This protein binds this small molecule.
Small molecule (SMILES): O=C(O)CCc1c[nH]c2ccccc12

Binding-site contacts:
Ligand atom C7 contacts residue MET46 of chain 1.A at 4.0 Å (hydrophobic).
Ligand atom N1 contacts residue LYS55 of chain 1.A at 3.7 Å.
Ligand atom C3A contacts residue LYS55 of chain 1.A at 4.0 Å.
Ligand atom C3A contacts residue PRO44 of chain 1.A at 3.8 Å (hydrophobic).
Ligand atom C2 contacts residue TRP42 of chain 1.A at 4.4 Å (hydrophobic).
Ligand atom C4 contacts residue PRO44 of chain 1.A at 4.4 Å (hydrophobic).
Ligand atom C2 contacts residue ARG57 of chain 1.A at 4.1 Å.
Ligand atom C3 contacts residue PRO44 of chain 1.A at 4.2 Å (hydrophobic).
Ligand atom C7 contacts residue PRO44 of chain 1.A at 3.7 Å (hydrophobic).
Ligand atom C7A contacts residue LYS55 of chain 1.A at 3.6 Å.
Ligand atom C2 contacts residue LYS55 of chain 1.A at 4.1 Å.
Ligand atom N1 contacts residue VAL56 of chain 1.A at 2.8 Å (h-bond).
Ligand atom C7 contacts residue LYS55 of chain 1.A at 3.7 Å.
Ligand atom N1 contacts residue ARG57 of chain 1.A at 4.4 Å.
Ligand atom C5 contacts residue LYS55 of chain 1.A at 3.5 Å.
Ligand atom N1 contacts residue LYS45 of chain 1.A at 3.5 Å (salt-bridge).
Ligand atom C2' contacts residue ARG57 of chain 1.A at 4.0 Å.
Ligand atom C6 contacts residue MET46 of chain 1.A at 4.2 Å (hydrophobic).
Ligand atom C7A contacts residue LYS45 of chain 1.A at 3.9 Å.
Ligand atom C1' contacts residue TRP42 of chain 1.A at 4.3 Å (hydrophobic).
Ligand atom C7A contacts residue PRO44 of chain 1.A at 3.5 Å (hydrophobic).
Ligand atom C2' contacts residue TRP42 of chain 1.A at 3.8 Å (hydrophobic).
Ligand atom N1 contacts residue PRO44 of chain 1.A at 3.5 Å.
Ligand atom C6 contacts residue LYS55 of chain 1.A at 3.8 Å.
Ligand atom C2 contacts residue VAL56 of chain 1.A at 3.3 Å (hydrophobic).
Ligand atom C7A contacts residue VAL56 of chain 1.A at 4.0 Å (hydrophobic).
Ligand atom C3 contacts residue LYS55 of chain 1.A at 4.3 Å.
Ligand atom C2 contacts residue PRO44 of chain 1.A at 4.1 Å (hydrophobic).
Ligand atom C4 contacts residue LYS55 of chain 1.A at 3.8 Å.
Ligand atom C6 contacts residue PRO44 of chain 1.A at 4.3 Å (hydrophobic).
Ligand atom C1' contacts residue ARG57 of chain 1.A at 4.4 Å.
Ligand atom C7 contacts residue LYS45 of chain 1.A at 3.8 Å.
Ligand atom O1 contacts residue ARG57 of chain 1.A at 3.9 Å.

Sequence of chain 1.A:
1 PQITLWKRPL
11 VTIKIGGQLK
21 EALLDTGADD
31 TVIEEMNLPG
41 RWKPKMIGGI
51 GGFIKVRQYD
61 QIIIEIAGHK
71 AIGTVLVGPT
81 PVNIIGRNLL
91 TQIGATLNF